Sequence of chain 12.A:
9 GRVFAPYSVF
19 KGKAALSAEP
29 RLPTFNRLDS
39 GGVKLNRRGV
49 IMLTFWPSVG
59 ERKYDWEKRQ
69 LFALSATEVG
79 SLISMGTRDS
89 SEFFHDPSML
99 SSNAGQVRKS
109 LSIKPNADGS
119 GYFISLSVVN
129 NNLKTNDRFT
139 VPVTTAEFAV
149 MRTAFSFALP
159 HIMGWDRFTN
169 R

Binding-site contacts:
Ligand atom O4 contacts residue PRO14 of chain 12.A at 3.5 Å.
Ligand atom O2 contacts residue MET97 of chain 14.A at 3.4 Å.
Ligand atom O4 contacts residue PHE92 of chain 14.A at 3.5 Å (h-bond).
Ligand atom OP1 contacts residue LYS61 of chain 12.A at 3.0 Å.
Ligand atom C4 contacts residue PHE92 of chain 14.A at 3.3 Å (hydrophobic).
Ligand atom OP2 contacts residue LYS107 of chain 14.A at 2.6 Å (salt-bridge).
Ligand atom N1 contacts residue PHE12 of chain 12.A at 3.3 Å.
Ligand atom C6 contacts residue TRP64 of chain 12.A at 3.2 Å (hydrophobic).
Ligand atom N3 contacts residue PHE92 of chain 14.A at 3.0 Å (h-bond).
Ligand atom C7 contacts residue TRP64 of chain 12.A at 3.5 Å (hydrophobic).
Ligand atom N3 contacts residue LYS21 of chain 17.A at 2.8 Å.
Ligand atom C4 contacts residue PHE12 of chain 12.A at 3.2 Å (hydrophobic).
Ligand atom C5' contacts residue TYR62 of chain 12.A at 3.2 Å (hydrophobic).
Ligand atom O4 contacts residue SER16 of chain 12.A at 3.0 Å (h-bond).
Ligand atom O2 contacts residue LEU98 of chain 14.A at 3.4 Å.
Ligand atom O2 contacts residue ARG60 of chain 12.A at 3.0 Å.
Ligand atom N3 contacts residue PHE18 of chain 12.A at 3.4 Å.
Ligand atom C1' contacts residue LEU98 of chain 14.A at 3.5 Å (hydrophobic).
Ligand atom N3 contacts residue PHE12 of chain 12.A at 2.9 Å.
Ligand atom O4 contacts residue PHE12 of chain 12.A at 3.2 Å.
Ligand atom C5 contacts residue HIS93 of chain 14.A at 3.5 Å.
Ligand atom C4 contacts residue PHE18 of chain 12.A at 3.3 Å (hydrophobic).
Ligand atom C2 contacts residue TRP64 of chain 12.A at 3.5 Å (hydrophobic).
Ligand atom OP1 contacts residue HIS93 of chain 14.A at 2.7 Å (h-bond).
Ligand atom OP1 contacts residue TYR62 of chain 12.A at 2.8 Å (h-bond).
Ligand atom C1' contacts residue ASP94 of chain 14.A at 3.5 Å.
Ligand atom O4 contacts residue LYS21 of chain 17.A at 2.9 Å (salt-bridge).
Ligand atom C4 contacts residue LYS21 of chain 17.A at 3.4 Å.
Ligand atom O3' contacts residue ALA71 of chain 14.A at 3.4 Å.
Ligand atom O4' contacts residue MET50 of chain 14.A at 3.4 Å.
Ligand atom O4' contacts residue TRP64 of chain 12.A at 2.9 Å (h-bond).
Ligand atom O4' contacts residue HIS93 of chain 14.A at 3.4 Å.
Ligand atom C2 contacts residue PHE12 of chain 12.A at 2.9 Å (hydrophobic).
Ligand atom O2 contacts residue PHE12 of chain 12.A at 3.2 Å.
Ligand atom O2 contacts residue ASP94 of chain 14.A at 3.0 Å (salt-bridge).
Ligand atom OP1 contacts residue ALA71 of chain 14.A at 2.9 Å (h-bond).
Ligand atom C7 contacts residue HIS93 of chain 14.A at 3.5 Å.
Ligand atom OP1 contacts residue LYS107 of chain 14.A at 2.8 Å (salt-bridge).
Ligand atom O2 contacts residue TRP64 of chain 12.A at 3.1 Å.
Ligand atom C5 contacts residue PHE18 of chain 12.A at 3.4 Å (hydrophobic).

A small-molecule ligand and the protein it binds are described below.
Small molecule (SMILES): Cc1cn([C@H]2C[C@H](O[P](=O)(O)OC[C@H]3O[C@@H](n4cc(C)c(=O)[nH]c4=O)C[C@@H]3O[P](=O)(O)OC[C@H]3O[C@@H](n4cc(C)c(=O)[nH]c4=O)C[C@@H]3O[P](=O)(O)OC[C@H]3O[C@@H](n4cc(C)c(=O)[nH]c4=O)C[C@@H]3O[P](=O)(O)OC[C@H]3O[C@@H](n4cc(C)c(=O)[nH]c4=O)C[C@@H]3O[P](=O)(O)OC[C@H]3O[C@@H](n4cc(C)c(=O)[nH]c4=O)C[C@@H]3O[P](=O)(O)OC[C@H]3O[C@@H](n4cc(C)c(=O)[nH]c4=O)C[C@@H]3O[P](=O)(O)OC[C@H]3O[C@@H](n4cc(C)c(=O)[nH]c4=O)C[C@@H]3O[P](=O)(O)OC[C@H]3O[C@@H](n4cc(C)c(=O)[nH]c4=O)C[C@@H]3O)[C@@H](COP(=O)=O)O2)c(=O)[nH]c1=O

Sequence of chain 14.A:
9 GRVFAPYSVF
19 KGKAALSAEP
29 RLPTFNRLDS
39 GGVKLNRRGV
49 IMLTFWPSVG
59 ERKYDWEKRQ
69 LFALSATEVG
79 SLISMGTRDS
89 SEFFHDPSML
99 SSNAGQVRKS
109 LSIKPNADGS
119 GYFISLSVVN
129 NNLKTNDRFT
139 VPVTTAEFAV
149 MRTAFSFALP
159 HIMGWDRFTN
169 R

Sequence of chain 17.A:
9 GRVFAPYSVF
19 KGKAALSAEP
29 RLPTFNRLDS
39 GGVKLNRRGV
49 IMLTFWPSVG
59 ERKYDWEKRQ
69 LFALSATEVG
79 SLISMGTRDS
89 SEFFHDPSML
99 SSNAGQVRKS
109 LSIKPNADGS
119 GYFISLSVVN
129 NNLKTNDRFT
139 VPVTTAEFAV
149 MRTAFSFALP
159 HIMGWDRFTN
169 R